Binding-site contacts:
Ligand atom O5 contacts residue CWE1 of chain 1.F at 3.5 Å.
Ligand atom C12 contacts residue THR119 of chain 1.A at 3.3 Å.
Ligand atom C3 contacts residue ARG111 of chain 1.A at 3.4 Å.
Ligand atom O2 contacts residue LEU84 of chain 1.B at 3.1 Å.
Ligand atom O4 contacts residue GLU88 of chain 1.A at 2.6 Å (salt-bridge).
Ligand atom O5 contacts residue GLU88 of chain 1.B at 3.2 Å.
Ligand atom C10 contacts residue CWE1 of chain 1.F at 3.6 Å.
Ligand atom O3 contacts residue CWE1 of chain 1.F at 3.1 Å (h-bond).
Ligand atom O1 contacts residue THR115 of chain 1.A at 4.0 Å.
Ligand atom C1 contacts residue THR114 of chain 1.A at 4.0 Å.
Ligand atom C13 contacts residue GLU118 of chain 1.A at 3.9 Å.
Ligand atom C4 contacts residue ARG111 of chain 1.A at 4.0 Å.
Ligand atom C13 contacts residue THR119 of chain 1.A at 3.6 Å.
Ligand atom C12 contacts residue CWE1 of chain 1.F at 3.5 Å.
Ligand atom C11 contacts residue CWE1 of chain 1.F at 3.6 Å.
Ligand atom C8 contacts residue THR115 of chain 1.A at 4.0 Å.
Ligand atom C6 contacts residue CWE1 of chain 1.F at 3.9 Å.
Ligand atom C4 contacts residue CWE1 of chain 1.F at 3.6 Å.
Ligand atom C15 contacts residue CWE1 of chain 1.F at 3.5 Å.
Ligand atom O2 contacts residue VAL85 of chain 1.B at 3.5 Å (h-bond).
Ligand atom C3 contacts residue GLU88 of chain 1.A at 3.2 Å.
Ligand atom C5 contacts residue CWE1 of chain 1.F at 3.7 Å.
Ligand atom C2 contacts residue GLU88 of chain 1.A at 3.3 Å.
Ligand atom C7 contacts residue LEU84 of chain 1.B at 4.0 Å (hydrophobic).
Ligand atom O2 contacts residue CWE1 of chain 1.F at 3.9 Å.
Ligand atom C7 contacts residue CWE1 of chain 1.F at 3.8 Å.
Ligand atom C3 contacts residue CWE1 of chain 1.F at 3.7 Å.
Ligand atom O4 contacts residue ARG111 of chain 1.A at 3.9 Å.
Ligand atom O3 contacts residue THR119 of chain 1.A at 3.5 Å.
Ligand atom C14 contacts residue CWE1 of chain 1.F at 3.5 Å.
Ligand atom C2 contacts residue CWE1 of chain 1.F at 3.6 Å.
Ligand atom C9 contacts residue THR115 of chain 1.A at 3.2 Å.
Ligand atom C13 contacts residue CWE1 of chain 1.F at 3.4 Å.
Ligand atom C14 contacts residue GLU118 of chain 1.A at 3.3 Å.
Ligand atom C8 contacts residue CWE1 of chain 1.F at 3.8 Å.
Ligand atom O1 contacts residue CWE1 of chain 1.F at 3.8 Å.
Ligand atom C2 contacts residue ARG111 of chain 1.A at 3.8 Å.
Ligand atom C15 contacts residue GLU118 of chain 1.A at 4.0 Å.
Ligand atom C11 contacts residue THR115 of chain 1.A at 3.6 Å.
Ligand atom C10 contacts residue THR115 of chain 1.A at 3.9 Å.

Sequence of chain 1.A:
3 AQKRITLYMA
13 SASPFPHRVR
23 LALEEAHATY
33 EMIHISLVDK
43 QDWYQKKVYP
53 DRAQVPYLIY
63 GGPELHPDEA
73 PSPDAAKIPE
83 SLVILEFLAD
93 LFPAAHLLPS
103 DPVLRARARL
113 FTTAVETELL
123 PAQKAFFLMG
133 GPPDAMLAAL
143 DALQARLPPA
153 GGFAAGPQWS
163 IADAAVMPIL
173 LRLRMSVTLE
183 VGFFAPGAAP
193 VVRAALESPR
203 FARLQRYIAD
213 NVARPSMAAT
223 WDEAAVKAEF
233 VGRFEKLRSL

Sequence of chain 1.B:
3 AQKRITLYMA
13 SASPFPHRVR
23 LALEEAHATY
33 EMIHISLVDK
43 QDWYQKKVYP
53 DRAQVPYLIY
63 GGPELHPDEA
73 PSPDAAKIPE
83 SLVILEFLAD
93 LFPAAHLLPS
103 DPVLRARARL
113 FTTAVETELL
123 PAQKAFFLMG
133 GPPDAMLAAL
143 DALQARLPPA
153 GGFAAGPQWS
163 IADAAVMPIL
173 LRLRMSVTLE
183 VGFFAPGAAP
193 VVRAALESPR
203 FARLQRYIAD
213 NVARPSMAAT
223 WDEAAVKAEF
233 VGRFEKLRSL

The protein below binds the small molecule below.
Small molecule (SMILES): O=C1C[C@H](c2ccc(O)cc2)Oc2cc(O)cc(O)c21